Binding-site contacts:
Ligand atom O4 contacts residue HIS122 of chain 1.A at 4.3 Å.
Ligand atom C4 contacts residue LYS124 of chain 1.A at 3.4 Å.
Ligand atom O3 contacts residue ASN147 of chain 1.A at 3.7 Å.
Ligand atom C3 contacts residue ASN147 of chain 1.A at 4.1 Å.
Ligand atom O4 contacts residue ASN147 of chain 1.A at 4.1 Å.
Ligand atom C5 contacts residue LYS124 of chain 1.A at 4.4 Å.
Ligand atom C3 contacts residue LYS124 of chain 1.A at 4.4 Å.
Ligand atom C6 contacts residue LYS124 of chain 1.A at 4.0 Å.
Ligand atom O6 contacts residue LYS124 of chain 1.A at 3.8 Å.
Ligand atom C7 contacts residue HIS122 of chain 1.A at 4.0 Å.
Ligand atom O7 contacts residue HIS122 of chain 1.A at 4.0 Å.
Ligand atom C4 contacts residue ASN147 of chain 1.A at 3.9 Å.
Ligand atom C8 contacts residue HIS122 of chain 1.A at 3.6 Å.
Ligand atom O4 contacts residue LYS124 of chain 1.A at 2.6 Å (salt-bridge).

The protein below binds the small molecule below.
Small molecule (SMILES): CC(=O)N[C@@H]1[C@@H](O)[C@H](O)[C@@H](CO)O[C@H]1O

Sequence of chain 1.A:
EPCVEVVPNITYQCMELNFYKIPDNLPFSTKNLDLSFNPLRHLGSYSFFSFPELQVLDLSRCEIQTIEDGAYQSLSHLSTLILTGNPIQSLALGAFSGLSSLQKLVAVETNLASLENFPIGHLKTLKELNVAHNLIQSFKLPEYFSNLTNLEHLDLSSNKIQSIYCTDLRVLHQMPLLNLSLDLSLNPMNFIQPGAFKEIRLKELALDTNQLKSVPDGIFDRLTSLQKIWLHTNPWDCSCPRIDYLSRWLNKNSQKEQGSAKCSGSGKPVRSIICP